Binding-site contacts:
Ligand atom O4 contacts residue LEU158 of chain 1.A at 3.4 Å.
Ligand atom O7 contacts residue GLN23 of chain 1.A at 3.8 Å.
Ligand atom C5 contacts residue SER21 of chain 1.A at 3.8 Å.
Ligand atom C6 contacts residue ARG22 of chain 1.A at 3.9 Å.
Ligand atom C8 contacts residue ALA155 of chain 1.A at 3.4 Å (hydrophobic).
Ligand atom O6 contacts residue ALA155 of chain 1.A at 3.7 Å.
Ligand atom O6 contacts residue GLN23 of chain 1.A at 3.2 Å (h-bond).
Ligand atom C3 contacts residue SER21 of chain 1.A at 3.7 Å.
Ligand atom C2 contacts residue ASN54 of chain 1.A at 2.4 Å.
Ligand atom C1 contacts residue ASN54 of chain 1.A at 1.4 Å.
Ligand atom C7 contacts residue HIS153 of chain 1.A at 3.9 Å.
Ligand atom N2 contacts residue ASN54 of chain 1.A at 2.8 Å (h-bond).
Ligand atom C8 contacts residue ARG22 of chain 1.A at 3.7 Å.
Ligand atom O7 contacts residue LEU158 of chain 1.A at 3.4 Å.
Ligand atom O5 contacts residue ASN54 of chain 1.A at 2.4 Å (h-bond).
Ligand atom O4 contacts residue SER21 of chain 1.A at 2.5 Å (h-bond).
Ligand atom O6 contacts residue SER21 of chain 1.A at 3.8 Å.
Ligand atom O2 contacts residue SER21 of chain 1.A at 2.6 Å (h-bond).
Ligand atom C7 contacts residue ASN54 of chain 1.A at 3.5 Å.
Ligand atom O7 contacts residue ALA155 of chain 1.A at 2.8 Å (h-bond).
Ligand atom O6 contacts residue MET57 of chain 1.A at 3.3 Å (h-bond).
Ligand atom C6 contacts residue LEU158 of chain 1.A at 4.0 Å (hydrophobic).
Ligand atom C5 contacts residue ASN54 of chain 1.A at 3.6 Å.
Ligand atom C3 contacts residue ASN54 of chain 1.A at 3.8 Å.
Ligand atom C8 contacts residue HIS153 of chain 1.A at 3.3 Å.
Ligand atom O4 contacts residue ALA14 of chain 1.A at 3.4 Å.
Ligand atom C7 contacts residue ALA155 of chain 1.A at 3.5 Å (hydrophobic).
Ligand atom O5 contacts residue MET57 of chain 1.A at 3.6 Å.
Ligand atom O5 contacts residue PHE20 of chain 1.A at 4.0 Å.
Ligand atom C6 contacts residue PHE20 of chain 1.A at 3.6 Å (hydrophobic).
Ligand atom C2 contacts residue LEU158 of chain 1.A at 3.9 Å (hydrophobic).
Ligand atom O6 contacts residue ARG22 of chain 1.A at 4.0 Å.
Ligand atom O6 contacts residue ARG22 of chain 1.A at 3.9 Å.
Ligand atom O7 contacts residue ASN54 of chain 1.A at 3.8 Å.
Ligand atom C1 contacts residue PHE20 of chain 1.A at 3.6 Å (hydrophobic).
Ligand atom C6 contacts residue MET57 of chain 1.A at 3.8 Å (hydrophobic).
Ligand atom C2 contacts residue SER21 of chain 1.A at 3.2 Å.
Ligand atom C6 contacts residue ALA155 of chain 1.A at 3.3 Å (hydrophobic).
Ligand atom O7 contacts residue THR154 of chain 1.A at 3.5 Å.
Ligand atom C4 contacts residue SER21 of chain 1.A at 3.5 Å.

The small molecule below binds the protein below.
Small molecule (SMILES): CC(=O)N[C@H]1[C@H](O[C@H]2[C@H](O)[C@@H](NC(C)=O)CO[C@@H]2CO)O[C@H](CO)[C@@H](O[C@@H]2O[C@H](CO[C@H]3O[C@H](CO)[C@@H](O)[C@H](O[C@H]4O[C@H](CO)[C@@H](O)[C@H](O)[C@@H]4O)[C@@H]3O)[C@@H](O)[C@H](O)[C@@H]2O)[C@@H]1O

Sequence of chain 1.A:
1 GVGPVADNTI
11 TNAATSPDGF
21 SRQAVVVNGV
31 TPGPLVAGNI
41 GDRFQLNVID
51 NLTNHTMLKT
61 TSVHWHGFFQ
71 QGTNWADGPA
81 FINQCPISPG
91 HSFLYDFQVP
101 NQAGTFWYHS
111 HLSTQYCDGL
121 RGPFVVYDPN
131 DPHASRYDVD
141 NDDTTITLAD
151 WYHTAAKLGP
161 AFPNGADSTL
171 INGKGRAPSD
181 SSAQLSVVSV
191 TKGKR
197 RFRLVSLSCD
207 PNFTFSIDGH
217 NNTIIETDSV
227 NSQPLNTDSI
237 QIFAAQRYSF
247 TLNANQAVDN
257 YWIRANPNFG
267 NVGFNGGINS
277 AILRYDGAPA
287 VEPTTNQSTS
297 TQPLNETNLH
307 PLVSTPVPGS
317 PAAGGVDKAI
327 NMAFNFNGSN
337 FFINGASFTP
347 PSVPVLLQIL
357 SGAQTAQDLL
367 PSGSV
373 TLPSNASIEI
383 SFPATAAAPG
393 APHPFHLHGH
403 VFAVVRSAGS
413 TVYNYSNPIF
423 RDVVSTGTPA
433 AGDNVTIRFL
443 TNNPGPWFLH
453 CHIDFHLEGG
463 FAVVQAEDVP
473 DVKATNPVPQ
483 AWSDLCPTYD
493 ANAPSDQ